A protein and the small-molecule ligand that binds it are described below.
Small molecule (SMILES): CC[C@H](C)[C@H](NC(=O)CNC(=O)[C@H](CC(C)C)NC(=O)[C@H](CO)NC(=O)CN)C(=O)NCC(=O)N[C@@H](CO)C(=O)N[C@@H](CC(C)C)C(=O)N[C@H](C=O)CCCN=C(N)N

Sequence of chain 1.H:
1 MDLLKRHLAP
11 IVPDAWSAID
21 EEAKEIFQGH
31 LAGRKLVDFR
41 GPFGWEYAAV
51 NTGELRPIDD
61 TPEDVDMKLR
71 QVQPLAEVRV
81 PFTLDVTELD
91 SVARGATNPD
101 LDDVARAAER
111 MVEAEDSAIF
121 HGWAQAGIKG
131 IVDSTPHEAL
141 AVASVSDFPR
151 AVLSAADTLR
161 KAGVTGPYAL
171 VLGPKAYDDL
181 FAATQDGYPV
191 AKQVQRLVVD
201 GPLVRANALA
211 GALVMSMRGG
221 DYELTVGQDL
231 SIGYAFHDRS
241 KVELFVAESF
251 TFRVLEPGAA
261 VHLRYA

Binding-site contacts:
Ligand atom O contacts residue ARG34 of chain 1.H at 2.9 Å (salt-bridge).
Ligand atom N contacts residue ASP229 of chain 1.H at 3.8 Å.
Ligand atom CD1 contacts residue LEU230 of chain 1.H at 3.7 Å (hydrophobic).
Ligand atom C contacts residue ARG34 of chain 1.H at 3.6 Å.
Ligand atom C contacts residue LYS35 of chain 1.H at 3.4 Å.
Ligand atom N contacts residue ARG34 of chain 1.H at 3.7 Å.
Ligand atom O contacts residue LEU36 of chain 1.H at 3.9 Å.
Ligand atom C contacts residue LEU230 of chain 1.H at 3.8 Å (hydrophobic).
Ligand atom O contacts residue ARG34 of chain 1.H at 3.8 Å.
Ligand atom N contacts residue PHE39 of chain 1.H at 3.8 Å.
Ligand atom O contacts residue LYS35 of chain 1.H at 3.3 Å (salt-bridge).
Ligand atom CD2 contacts residue ASP20 of chain 1.H at 3.5 Å.
Ligand atom N contacts residue ASP229 of chain 1.H at 2.8 Å (salt-bridge).
Ligand atom O contacts residue LYS24 of chain 1.H at 2.7 Å (salt-bridge).
Ligand atom O contacts residue PHE39 of chain 1.H at 3.9 Å.
Ligand atom CD1 contacts residue LYS24 of chain 1.H at 3.7 Å.
Ligand atom N contacts residue LEU230 of chain 1.H at 2.9 Å (h-bond).
Ligand atom CA contacts residue LEU230 of chain 1.H at 3.6 Å (hydrophobic).
Ligand atom C contacts residue LYS24 of chain 1.H at 3.9 Å.
Ligand atom CA contacts residue LEU230 of chain 1.H at 3.8 Å (hydrophobic).
Ligand atom CA contacts residue ARG34 of chain 1.H at 3.7 Å.
Ligand atom O contacts residue LEU4 of chain 1.H at 3.3 Å.
Ligand atom CG contacts residue LEU230 of chain 1.H at 3.5 Å (hydrophobic).
Ligand atom O contacts residue LYS35 of chain 1.H at 3.6 Å.
Ligand atom CB contacts residue LEU230 of chain 1.H at 3.4 Å (hydrophobic).
Ligand atom C contacts residue ASP229 of chain 1.H at 3.9 Å.
Ligand atom CA contacts residue PHE39 of chain 1.H at 3.8 Å (hydrophobic).
Ligand atom CD1 contacts residue PHE27 of chain 1.H at 3.9 Å (hydrophobic).
Ligand atom CB contacts residue ASP229 of chain 1.H at 3.8 Å.
Ligand atom CA contacts residue SER231 of chain 1.H at 3.2 Å.
Ligand atom C contacts residue LYS24 of chain 1.H at 3.9 Å.
Ligand atom OG contacts residue PHE39 of chain 1.H at 3.5 Å.
Ligand atom CB contacts residue PHE39 of chain 1.H at 3.6 Å (hydrophobic).
Ligand atom CB contacts residue SER231 of chain 1.H at 3.2 Å.
Ligand atom N contacts residue ARG34 of chain 1.H at 3.5 Å (salt-bridge).
Ligand atom O contacts residue LYS24 of chain 1.H at 3.4 Å (salt-bridge).
Ligand atom C contacts residue PHE39 of chain 1.H at 3.7 Å (hydrophobic).
Ligand atom OG contacts residue ASP229 of chain 1.H at 3.8 Å.
Ligand atom CA contacts residue ASP229 of chain 1.H at 3.4 Å.
Ligand atom CB contacts residue LEU230 of chain 1.H at 3.6 Å (hydrophobic).